Sequence of chain 1.A:
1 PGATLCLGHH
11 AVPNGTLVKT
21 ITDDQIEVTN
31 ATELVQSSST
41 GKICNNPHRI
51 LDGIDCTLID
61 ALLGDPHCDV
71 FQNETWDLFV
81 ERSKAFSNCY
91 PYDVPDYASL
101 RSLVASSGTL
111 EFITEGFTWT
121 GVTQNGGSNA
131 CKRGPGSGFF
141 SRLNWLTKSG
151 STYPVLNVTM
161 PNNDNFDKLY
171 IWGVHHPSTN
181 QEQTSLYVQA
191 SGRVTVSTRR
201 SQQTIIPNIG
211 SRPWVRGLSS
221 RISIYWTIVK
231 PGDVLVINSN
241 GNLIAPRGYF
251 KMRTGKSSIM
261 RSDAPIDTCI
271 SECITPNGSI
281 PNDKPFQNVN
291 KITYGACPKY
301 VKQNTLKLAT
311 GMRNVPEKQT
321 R

The protein below binds the small molecule below.
Small molecule (SMILES): CC(=O)N[C@@H]1[C@@H](O)[C@H](O)[C@@H](CO)O[C@H]1O

Binding-site contacts:
Ligand atom O5 contacts residue PHE112 of chain 1.A at 4.1 Å.
Ligand atom C4 contacts residue ASN73 of chain 1.A at 4.3 Å.
Ligand atom C8 contacts residue GLN72 of chain 1.A at 3.4 Å.
Ligand atom C7 contacts residue ASN73 of chain 1.A at 3.2 Å.
Ligand atom C6 contacts residue GLU111 of chain 1.A at 4.5 Å.
Ligand atom C2 contacts residue ASN73 of chain 1.A at 2.5 Å.
Ligand atom O5 contacts residue ASN73 of chain 1.A at 2.4 Å (h-bond).
Ligand atom O6 contacts residue GLU111 of chain 1.A at 3.7 Å.
Ligand atom N2 contacts residue ASN73 of chain 1.A at 2.9 Å (h-bond).
Ligand atom C3 contacts residue ASN73 of chain 1.A at 3.9 Å.
Ligand atom C8 contacts residue ASN73 of chain 1.A at 4.4 Å.
Ligand atom C1 contacts residue ASN73 of chain 1.A at 1.5 Å.
Ligand atom C1 contacts residue PHE112 of chain 1.A at 3.9 Å (hydrophobic).
Ligand atom C5 contacts residue PHE112 of chain 1.A at 3.9 Å (hydrophobic).
Ligand atom C5 contacts residue ASN73 of chain 1.A at 3.8 Å.
Ligand atom O7 contacts residue ASN73 of chain 1.A at 3.2 Å (h-bond).
Ligand atom C3 contacts residue PHE112 of chain 1.A at 4.5 Å (hydrophobic).